This small molecule binds to this protein.
Small molecule (SMILES): CCC[C@@H]1CCCCN1C(=O)c1cccc(-c2cccc(-n3ncc(C(=O)O)c3[C@@H]3C[C@H]3c3cn(C)nn3)c2)c1

Sequence of chain 1.A:
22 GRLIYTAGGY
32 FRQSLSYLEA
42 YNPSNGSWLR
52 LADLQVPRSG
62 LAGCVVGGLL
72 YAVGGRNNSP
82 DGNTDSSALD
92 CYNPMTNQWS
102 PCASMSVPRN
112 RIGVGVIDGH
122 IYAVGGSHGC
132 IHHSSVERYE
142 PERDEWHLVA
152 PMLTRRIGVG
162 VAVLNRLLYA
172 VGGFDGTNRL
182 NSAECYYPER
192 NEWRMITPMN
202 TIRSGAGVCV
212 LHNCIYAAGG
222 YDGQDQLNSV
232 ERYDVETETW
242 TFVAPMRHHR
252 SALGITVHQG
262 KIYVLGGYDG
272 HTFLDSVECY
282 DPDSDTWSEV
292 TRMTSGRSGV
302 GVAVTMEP

Binding-site contacts:
Ligand atom C14 contacts residue SER60 of chain 1.A at 3.7 Å.
Ligand atom O29 contacts residue SER205 of chain 1.A at 2.7 Å (h-bond).
Ligand atom C5 contacts residue ARG112 of chain 1.A at 3.7 Å.
Ligand atom C28 contacts residue ARG180 of chain 1.A at 3.5 Å.
Ligand atom C28 contacts residue SER205 of chain 1.A at 3.5 Å.
Ligand atom C19 contacts residue ALA253 of chain 1.A at 3.6 Å (hydrophobic).
Ligand atom C26 contacts residue SER205 of chain 1.A at 3.0 Å.
Ligand atom O29 contacts residue PHE175 of chain 1.A at 3.6 Å.
Ligand atom C18 contacts residue ALA253 of chain 1.A at 3.6 Å (hydrophobic).
Ligand atom C35 contacts residue TYR222 of chain 1.A at 3.5 Å (hydrophobic).
Ligand atom C21 contacts residue ARG112 of chain 1.A at 3.7 Å.
Ligand atom C17 contacts residue ALA253 of chain 1.A at 3.7 Å (hydrophobic).
Ligand atom C7 contacts residue TYR269 of chain 1.A at 3.5 Å (hydrophobic).
Ligand atom C34 contacts residue TYR222 of chain 1.A at 3.7 Å (hydrophobic).
Ligand atom C13 contacts residue SER299 of chain 1.A at 3.6 Å.
Ligand atom N39 contacts residue TYR222 of chain 1.A at 3.5 Å.
Ligand atom O11 contacts residue PHE274 of chain 1.A at 3.3 Å.
Ligand atom C36 contacts residue TYR222 of chain 1.A at 3.5 Å (hydrophobic).
Ligand atom O29 contacts residue ARG180 of chain 1.A at 2.8 Å (salt-bridge).
Ligand atom C38 contacts residue TYR222 of chain 1.A at 3.5 Å (hydrophobic).
Ligand atom C10 contacts residue SER299 of chain 1.A at 3.4 Å.
Ligand atom C33 contacts residue SER252 of chain 1.A at 3.7 Å.
Ligand atom N39 contacts residue SER252 of chain 1.A at 3.5 Å (h-bond).
Ligand atom C31 contacts residue ARG112 of chain 1.A at 3.4 Å.
Ligand atom N24 contacts residue ARG112 of chain 1.A at 3.5 Å (salt-bridge).
Ligand atom N39 contacts residue GLN227 of chain 1.A at 3.0 Å (h-bond).
Ligand atom O11 contacts residue SER299 of chain 1.A at 2.7 Å (h-bond).
Ligand atom C22 contacts residue ARG112 of chain 1.A at 3.6 Å.
Ligand atom C35 contacts residue SER252 of chain 1.A at 3.6 Å.
Ligand atom N40 contacts residue SER252 of chain 1.A at 2.6 Å (h-bond).
Ligand atom C27 contacts residue ARG112 of chain 1.A at 3.6 Å.
Ligand atom C13 contacts residue TYR31 of chain 1.A at 3.6 Å (hydrophobic).
Ligand atom C23 contacts residue ARG112 of chain 1.A at 3.4 Å.
Ligand atom C12 contacts residue SER299 of chain 1.A at 3.4 Å.
Ligand atom N40 contacts residue TYR222 of chain 1.A at 3.7 Å.
Ligand atom O30 contacts residue ARG180 of chain 1.A at 2.8 Å (salt-bridge).
Ligand atom C27 contacts residue SER205 of chain 1.A at 3.4 Å.
Ligand atom N25 contacts residue GLY159 of chain 1.A at 3.4 Å.
Ligand atom N37 contacts residue TYR222 of chain 1.A at 3.6 Å.
Ligand atom N25 contacts residue ARG112 of chain 1.A at 3.6 Å.